Sequence of chain 1.A:
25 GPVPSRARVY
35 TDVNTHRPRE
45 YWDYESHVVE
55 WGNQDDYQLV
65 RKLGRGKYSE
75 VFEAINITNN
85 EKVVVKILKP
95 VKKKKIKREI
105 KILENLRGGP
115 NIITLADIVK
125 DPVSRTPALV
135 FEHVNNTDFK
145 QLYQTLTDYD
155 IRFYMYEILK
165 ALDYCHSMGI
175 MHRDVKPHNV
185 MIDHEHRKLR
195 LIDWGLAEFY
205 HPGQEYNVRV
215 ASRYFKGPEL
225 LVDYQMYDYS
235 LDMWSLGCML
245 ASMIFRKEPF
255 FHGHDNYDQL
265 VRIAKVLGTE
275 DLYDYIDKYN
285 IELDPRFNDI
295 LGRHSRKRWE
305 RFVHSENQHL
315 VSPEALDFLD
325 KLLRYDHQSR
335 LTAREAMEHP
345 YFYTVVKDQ

A protein and the small-molecule ligand that binds it are described below.
Small molecule (SMILES): CC(C)COC(=O)c1[nH]c2ccc(F)cc2c1-c1cn(CC2CCN(CCNS(=O)(=O)c3ccc(CC(C)C)cc3)CC2)nn1

Binding-site contacts:
Ligand atom C2 contacts residue HIS182 of chain 1.A at 3.4 Å.
Ligand atom C32 contacts residue PRO181 of chain 1.A at 3.4 Å (hydrophobic).
Ligand atom C3 contacts residue MET185 of chain 1.A at 2.9 Å (hydrophobic).
Ligand atom N contacts residue VAL184 of chain 1.A at 2.8 Å (h-bond).
Ligand atom C24 contacts residue ILE186 of chain 1.A at 3.5 Å (hydrophobic).
Ligand atom C20 contacts residue VAL88 of chain 1.A at 3.7 Å (hydrophobic).
Ligand atom N2 contacts residue MET185 of chain 1.A at 3.5 Å.
Ligand atom O contacts residue VAL184 of chain 1.A at 3.2 Å (h-bond).
Ligand atom O2 contacts residue ASP197 of chain 1.A at 3.6 Å.
Ligand atom O2 contacts residue LYS90 of chain 1.A at 3.5 Å.
Ligand atom C11 contacts residue VAL75 of chain 1.A at 3.6 Å (hydrophobic).
Ligand atom O1 contacts residue VAL75 of chain 1.A at 3.1 Å.
Ligand atom O contacts residue ILE186 of chain 1.A at 3.2 Å (h-bond).
Ligand atom N1 contacts residue ASN140 of chain 1.A at 3.2 Å (h-bond).
Ligand atom O contacts residue ASN140 of chain 1.A at 3.2 Å (h-bond).
Ligand atom N contacts residue PRO181 of chain 1.A at 3.3 Å (h-bond).
Ligand atom N4 contacts residue MET185 of chain 1.A at 3.1 Å.
Ligand atom C12 contacts residue VAL75 of chain 1.A at 3.5 Å (hydrophobic).
Ligand atom C contacts residue PRO181 of chain 1.A at 3.6 Å (hydrophobic).
Ligand atom S contacts residue VAL184 of chain 1.A at 3.5 Å (h-bond).
Ligand atom C4 contacts residue HIS182 of chain 1.A at 3.5 Å.
Ligand atom C13 contacts residue SER73 of chain 1.A at 3.7 Å.
Ligand atom C30 contacts residue ILE162 of chain 1.A at 3.6 Å (hydrophobic).
Ligand atom C19 contacts residue GLU136 of chain 1.A at 3.6 Å.
Ligand atom O3 contacts residue PHE143 of chain 1.A at 3.0 Å.
Ligand atom F contacts residue VAL88 of chain 1.A at 3.4 Å.
Ligand atom C10 contacts residue ILE196 of chain 1.A at 3.7 Å (hydrophobic).
Ligand atom C15 contacts residue GLY70 of chain 1.A at 3.5 Å.
Ligand atom C3 contacts residue HIS182 of chain 1.A at 3.5 Å.
Ligand atom C19 contacts residue ILE117 of chain 1.A at 3.4 Å (hydrophobic).
Ligand atom F contacts residue GLU136 of chain 1.A at 3.6 Å.
Ligand atom C2 contacts residue MET185 of chain 1.A at 3.7 Å (hydrophobic).
Ligand atom C1 contacts residue PHE143 of chain 1.A at 3.2 Å (hydrophobic).
Ligand atom N3 contacts residue MET185 of chain 1.A at 2.9 Å.
Ligand atom C27 contacts residue MET247 of chain 1.A at 3.7 Å (hydrophobic).
Ligand atom C1 contacts residue ASN140 of chain 1.A at 3.3 Å.
Ligand atom C contacts residue HIS182 of chain 1.A at 3.5 Å.
Ligand atom C24 contacts residue LEU146 of chain 1.A at 3.7 Å (hydrophobic).
Ligand atom C25 contacts residue ILE186 of chain 1.A at 3.7 Å (hydrophobic).
Ligand atom F contacts residue VAL138 of chain 1.A at 3.2 Å.